Sequence of chain 1.A:
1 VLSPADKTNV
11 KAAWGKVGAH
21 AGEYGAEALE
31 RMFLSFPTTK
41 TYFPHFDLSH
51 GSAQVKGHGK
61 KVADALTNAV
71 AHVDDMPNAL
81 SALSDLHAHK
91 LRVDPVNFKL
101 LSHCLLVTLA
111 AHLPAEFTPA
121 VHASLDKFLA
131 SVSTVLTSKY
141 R

Binding-site contacts:
Ligand atom CL1 contacts residue LYS99 of chain 1.C at 4.4 Å.
Ligand atom O4 contacts residue ARG141 of chain 1.A at 4.2 Å.
Ligand atom C11 contacts residue TYR35 of chain 1.D at 4.2 Å (hydrophobic).
Ligand atom C12 contacts residue ARG141 of chain 1.A at 3.6 Å.
Ligand atom O1 contacts residue LYS99 of chain 1.C at 3.7 Å.
Ligand atom CL2 contacts residue HIS103 of chain 1.C at 3.7 Å.
Ligand atom C1 contacts residue LYS99 of chain 1.C at 4.1 Å.
Ligand atom O4 contacts residue ALA130 of chain 1.C at 4.2 Å.
Ligand atom C3 contacts residue LEU100 of chain 1.C at 4.0 Å (hydrophobic).
Ligand atom O2 contacts residue TRP37 of chain 1.D at 3.9 Å.
Ligand atom C14 contacts residue PRO95 of chain 1.A at 4.4 Å (hydrophobic).
Ligand atom C16 contacts residue THR137 of chain 1.A at 3.5 Å.
Ligand atom CL2 contacts residue ASN108 of chain 1.D at 3.2 Å.
Ligand atom N2 contacts residue TYR35 of chain 1.D at 4.1 Å.
Ligand atom C10 contacts residue TRP37 of chain 1.D at 4.3 Å (hydrophobic).
Ligand atom CL2 contacts residue LEU100 of chain 1.C at 3.9 Å.
Ligand atom C16 contacts residue TYR140 of chain 1.A at 4.4 Å (hydrophobic).
Ligand atom CL2 contacts residue PHE36 of chain 1.C at 3.4 Å.
Ligand atom C3 contacts residue ASN108 of chain 1.D at 3.2 Å.
Ligand atom C9 contacts residue PRO95 of chain 1.A at 4.0 Å (hydrophobic).
Ligand atom C10 contacts residue TYR35 of chain 1.D at 4.5 Å (hydrophobic).
Ligand atom C15 contacts residue TYR140 of chain 1.A at 4.4 Å (hydrophobic).
Ligand atom C15 contacts residue TRP37 of chain 1.D at 3.9 Å (hydrophobic).
Ligand atom C8 contacts residue PRO95 of chain 1.A at 4.3 Å (hydrophobic).
Ligand atom C4 contacts residue LEU100 of chain 1.C at 3.5 Å (hydrophobic).
Ligand atom C15 contacts residue ARG141 of chain 1.A at 3.3 Å.
Ligand atom O2 contacts residue PRO95 of chain 1.A at 3.5 Å.
Ligand atom C10 contacts residue LEU105 of chain 1.D at 4.2 Å (hydrophobic).
Ligand atom C4 contacts residue ASN108 of chain 1.D at 4.2 Å.
Ligand atom C2 contacts residue LYS99 of chain 1.C at 4.4 Å.
Ligand atom C5 contacts residue LYS99 of chain 1.C at 4.0 Å.
Ligand atom C9 contacts residue TRP37 of chain 1.D at 3.7 Å (hydrophobic).
Ligand atom C6 contacts residue LYS99 of chain 1.C at 3.9 Å.
Ligand atom C5 contacts residue LEU100 of chain 1.C at 4.2 Å (hydrophobic).
Ligand atom C8 contacts residue TRP37 of chain 1.D at 3.9 Å (hydrophobic).
Ligand atom C1 contacts residue ASN108 of chain 1.D at 4.0 Å.
Ligand atom C13 contacts residue ARG141 of chain 1.A at 3.6 Å.
Ligand atom C16 contacts residue PRO95 of chain 1.A at 4.0 Å (hydrophobic).
Ligand atom C2 contacts residue ASN108 of chain 1.D at 3.1 Å.
Ligand atom C2 contacts residue HIS103 of chain 1.C at 4.3 Å.

Sequence of chain 1.D:
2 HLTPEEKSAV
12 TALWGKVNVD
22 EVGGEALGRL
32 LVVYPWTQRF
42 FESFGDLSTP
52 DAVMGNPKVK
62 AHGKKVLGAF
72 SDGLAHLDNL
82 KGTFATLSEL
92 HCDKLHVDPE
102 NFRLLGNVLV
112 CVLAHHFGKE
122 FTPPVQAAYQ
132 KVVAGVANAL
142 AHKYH

Sequence of chain 1.C:
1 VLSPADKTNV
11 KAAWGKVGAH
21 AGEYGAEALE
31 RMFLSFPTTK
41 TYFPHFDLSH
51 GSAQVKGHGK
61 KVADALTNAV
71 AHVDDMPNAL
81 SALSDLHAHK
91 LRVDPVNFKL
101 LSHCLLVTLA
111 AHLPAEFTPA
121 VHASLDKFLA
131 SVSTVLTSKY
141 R

A protein and the small-molecule ligand that binds it are described below.
Small molecule (SMILES): CC(C)(Oc1ccc(NC(=O)Nc2cc(Cl)cc(Cl)c2)cc1)C(=O)O